Binding-site contacts:
Ligand atom O contacts residue TYR37 of chain 1.A at 3.6 Å.
Ligand atom N contacts residue GLU99 of chain 1.B at 2.7 Å (salt-bridge).
Ligand atom O contacts residue TYR101 of chain 1.A at 3.6 Å.
Ligand atom N contacts residue GLU99 of chain 1.B at 2.7 Å (salt-bridge).
Ligand atom O contacts residue GLU99 of chain 1.B at 3.7 Å.
Ligand atom CB contacts residue GLU99 of chain 1.B at 3.3 Å.
Ligand atom CG1 contacts residue GLU99 of chain 1.B at 3.2 Å.
Ligand atom SG contacts residue GLU99 of chain 1.B at 3.5 Å (salt-bridge).
Ligand atom C contacts residue GLU99 of chain 1.B at 3.3 Å.
Ligand atom CA contacts residue GLU99 of chain 1.B at 3.5 Å.
Ligand atom CA contacts residue SER53 of chain 1.B at 3.3 Å.
Ligand atom CA contacts residue GLU99 of chain 1.B at 3.2 Å.
Ligand atom CB contacts residue TYR33 of chain 1.B at 3.7 Å (hydrophobic).
Ligand atom C contacts residue GLU99 of chain 1.B at 3.7 Å.
Ligand atom CD2 contacts residue TYR33 of chain 1.B at 3.5 Å (hydrophobic).
Ligand atom CB contacts residue GLU99 of chain 1.B at 3.4 Å.
Ligand atom CB contacts residue ASN32 of chain 1.B at 3.4 Å.
Ligand atom O contacts residue ALA34 of chain 1.B at 3.5 Å.
Ligand atom O contacts residue ALA34 of chain 1.B at 3.4 Å.
Ligand atom CG2 contacts residue SER53 of chain 1.B at 3.2 Å.
Ligand atom CB contacts residue PHE51 of chain 1.B at 3.8 Å (hydrophobic).
Ligand atom O contacts residue THR96 of chain 1.A at 2.5 Å (h-bond).
Ligand atom CA contacts residue GLU99 of chain 1.B at 3.5 Å.
Ligand atom N contacts residue GLU99 of chain 1.B at 2.8 Å (salt-bridge).
Ligand atom CE contacts residue GLY100 of chain 1.B at 3.7 Å.
Ligand atom O contacts residue SER53 of chain 1.B at 3.4 Å (h-bond).
Ligand atom SG contacts residue TYR101 of chain 1.A at 3.5 Å (h-bond).
Ligand atom CA contacts residue TYR101 of chain 1.A at 3.7 Å (hydrophobic).
Ligand atom O contacts residue PHE51 of chain 1.B at 3.5 Å.
Ligand atom C contacts residue GLU99 of chain 1.B at 3.4 Å.
Ligand atom CB contacts residue SER53 of chain 1.B at 3.3 Å.
Ligand atom CG2 contacts residue HIS39 of chain 1.A at 3.6 Å.
Ligand atom N contacts residue GLU99 of chain 1.B at 2.9 Å (salt-bridge).
Ligand atom C contacts residue THR96 of chain 1.A at 3.6 Å.
Ligand atom CD1 contacts residue GLU99 of chain 1.B at 3.8 Å.
Ligand atom CB contacts residue TYR101 of chain 1.A at 3.7 Å (hydrophobic).
Ligand atom C contacts residue GLU99 of chain 1.B at 3.7 Å.
Ligand atom C contacts residue TYR101 of chain 1.A at 3.4 Å (hydrophobic).
Ligand atom CB contacts residue HIS39 of chain 1.A at 3.5 Å.
Ligand atom CB contacts residue ASN36 of chain 1.B at 3.6 Å.

This protein binds this small molecule.
Small molecule (SMILES): CC[C@H](C)[C@@H]1NC(=O)[C@H](Cc2ccccc2)NC(=O)[C@H](Cc2ccc(O)cc2)NC(=O)[C@@H](NC(=O)[C@@H](NC(=O)[C@@H](N)CO)[C@@H](C)O)CSC(=O)[C@H](CCSC)NC1=O

Sequence of chain 1.A:
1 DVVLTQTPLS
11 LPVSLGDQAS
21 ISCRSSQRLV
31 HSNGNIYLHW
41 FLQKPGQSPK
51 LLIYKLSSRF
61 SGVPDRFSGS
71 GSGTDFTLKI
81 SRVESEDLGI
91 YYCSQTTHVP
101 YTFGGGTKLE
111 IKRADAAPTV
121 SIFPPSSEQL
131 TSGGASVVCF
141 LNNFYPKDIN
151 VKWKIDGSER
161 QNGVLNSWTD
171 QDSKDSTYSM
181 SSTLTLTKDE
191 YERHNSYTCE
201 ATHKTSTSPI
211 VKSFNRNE

Sequence of chain 1.B:
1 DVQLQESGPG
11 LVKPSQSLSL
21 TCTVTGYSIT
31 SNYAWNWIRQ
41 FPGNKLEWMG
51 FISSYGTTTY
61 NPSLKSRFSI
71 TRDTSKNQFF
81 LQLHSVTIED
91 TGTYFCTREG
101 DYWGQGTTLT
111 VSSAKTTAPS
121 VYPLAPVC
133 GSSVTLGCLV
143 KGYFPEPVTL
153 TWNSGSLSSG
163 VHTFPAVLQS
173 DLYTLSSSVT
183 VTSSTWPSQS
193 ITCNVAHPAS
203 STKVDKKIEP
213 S